The small molecule below binds the protein below.
Small molecule (SMILES): O=c1[nH]cnc2c1ncn2[C@@H]1O[C@H](COP(=O)(O)O)[C@@H](O)[C@H]1O

Sequence of chain 1.C:
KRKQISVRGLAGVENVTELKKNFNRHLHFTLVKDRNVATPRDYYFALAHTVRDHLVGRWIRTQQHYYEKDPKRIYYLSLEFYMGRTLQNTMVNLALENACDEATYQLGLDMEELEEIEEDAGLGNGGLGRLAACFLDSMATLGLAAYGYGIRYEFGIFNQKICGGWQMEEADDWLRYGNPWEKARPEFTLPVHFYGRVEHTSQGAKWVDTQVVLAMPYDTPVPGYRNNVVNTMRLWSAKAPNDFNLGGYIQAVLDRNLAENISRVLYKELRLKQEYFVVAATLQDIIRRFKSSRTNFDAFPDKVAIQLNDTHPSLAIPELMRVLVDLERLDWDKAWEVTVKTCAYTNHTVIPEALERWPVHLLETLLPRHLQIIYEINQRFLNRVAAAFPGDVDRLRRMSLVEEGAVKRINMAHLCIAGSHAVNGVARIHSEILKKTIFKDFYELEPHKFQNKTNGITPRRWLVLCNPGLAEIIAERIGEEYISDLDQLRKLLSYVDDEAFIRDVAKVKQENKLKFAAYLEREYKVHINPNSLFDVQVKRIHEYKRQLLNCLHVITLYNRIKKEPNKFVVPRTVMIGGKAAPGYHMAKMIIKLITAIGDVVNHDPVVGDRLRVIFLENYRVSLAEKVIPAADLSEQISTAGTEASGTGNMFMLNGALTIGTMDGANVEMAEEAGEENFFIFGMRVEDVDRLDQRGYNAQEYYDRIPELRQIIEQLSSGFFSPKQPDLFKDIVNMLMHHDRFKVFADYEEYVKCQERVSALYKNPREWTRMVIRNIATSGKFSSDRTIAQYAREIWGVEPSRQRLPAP

Binding-site contacts:
Ligand atom C2' contacts residue ASP42 of chain 1.D at 3.5 Å.
Ligand atom N3 contacts residue ASN44 of chain 1.D at 3.6 Å.
Ligand atom C3' contacts residue VAL45 of chain 1.D at 3.6 Å (hydrophobic).
Ligand atom O4' contacts residue GLN71 of chain 1.C at 3.2 Å.
Ligand atom O2' contacts residue ASP42 of chain 1.D at 2.8 Å (salt-bridge).
Ligand atom C5 contacts residue TYR75 of chain 1.C at 3.5 Å (hydrophobic).
Ligand atom C1' contacts residue TYR75 of chain 1.C at 4.0 Å (hydrophobic).
Ligand atom N1 contacts residue ASN44 of chain 1.D at 3.7 Å.
Ligand atom O6 contacts residue TYR75 of chain 1.C at 4.0 Å.
Ligand atom C2 contacts residue TYR75 of chain 1.C at 3.8 Å (hydrophobic).
Ligand atom C4' contacts residue GLN71 of chain 1.C at 3.5 Å.
Ligand atom C5' contacts residue TRP67 of chain 1.C at 3.9 Å (hydrophobic).
Ligand atom O1P contacts residue TYR75 of chain 1.C at 2.9 Å (h-bond).
Ligand atom N7 contacts residue TYR75 of chain 1.C at 3.6 Å.
Ligand atom C2 contacts residue ASN44 of chain 1.D at 3.2 Å.
Ligand atom P contacts residue ARG309 of chain 1.C at 3.6 Å.
Ligand atom N9 contacts residue TYR75 of chain 1.C at 3.4 Å.
Ligand atom O1P contacts residue ARG310 of chain 1.C at 3.0 Å (salt-bridge).
Ligand atom P contacts residue TYR75 of chain 1.C at 3.5 Å.
Ligand atom C4' contacts residue TRP67 of chain 1.C at 4.1 Å (hydrophobic).
Ligand atom O3P contacts residue ARG309 of chain 1.C at 2.7 Å (salt-bridge).
Ligand atom O3P contacts residue TYR75 of chain 1.C at 3.0 Å (h-bond).
Ligand atom C4 contacts residue TYR75 of chain 1.C at 3.4 Å (hydrophobic).
Ligand atom P contacts residue ARG310 of chain 1.C at 3.7 Å.
Ligand atom O2P contacts residue ARG309 of chain 1.C at 3.3 Å (salt-bridge).
Ligand atom O3' contacts residue TRP67 of chain 1.C at 4.0 Å.
Ligand atom N3 contacts residue GLN72 of chain 1.C at 3.7 Å.
Ligand atom N9 contacts residue VAL45 of chain 1.D at 4.1 Å.
Ligand atom C8 contacts residue TYR75 of chain 1.C at 3.3 Å (hydrophobic).
Ligand atom O3P contacts residue ARG310 of chain 1.C at 4.1 Å.
Ligand atom O2P contacts residue ARG310 of chain 1.C at 3.1 Å (salt-bridge).
Ligand atom C1' contacts residue GLN71 of chain 1.C at 3.8 Å.
Ligand atom C2' contacts residue VAL45 of chain 1.D at 3.6 Å (hydrophobic).
Ligand atom O3' contacts residue VAL45 of chain 1.D at 3.9 Å.
Ligand atom C6 contacts residue TYR75 of chain 1.C at 3.8 Å (hydrophobic).
Ligand atom N3 contacts residue TYR75 of chain 1.C at 4.0 Å.
Ligand atom O4' contacts residue TYR75 of chain 1.C at 3.6 Å.
Ligand atom N1 contacts residue TYR75 of chain 1.C at 3.8 Å.
Ligand atom C8 contacts residue VAL45 of chain 1.D at 3.8 Å (hydrophobic).
Ligand atom O2P contacts residue ARG242 of chain 1.C at 3.7 Å.

Sequence of chain 1.D:
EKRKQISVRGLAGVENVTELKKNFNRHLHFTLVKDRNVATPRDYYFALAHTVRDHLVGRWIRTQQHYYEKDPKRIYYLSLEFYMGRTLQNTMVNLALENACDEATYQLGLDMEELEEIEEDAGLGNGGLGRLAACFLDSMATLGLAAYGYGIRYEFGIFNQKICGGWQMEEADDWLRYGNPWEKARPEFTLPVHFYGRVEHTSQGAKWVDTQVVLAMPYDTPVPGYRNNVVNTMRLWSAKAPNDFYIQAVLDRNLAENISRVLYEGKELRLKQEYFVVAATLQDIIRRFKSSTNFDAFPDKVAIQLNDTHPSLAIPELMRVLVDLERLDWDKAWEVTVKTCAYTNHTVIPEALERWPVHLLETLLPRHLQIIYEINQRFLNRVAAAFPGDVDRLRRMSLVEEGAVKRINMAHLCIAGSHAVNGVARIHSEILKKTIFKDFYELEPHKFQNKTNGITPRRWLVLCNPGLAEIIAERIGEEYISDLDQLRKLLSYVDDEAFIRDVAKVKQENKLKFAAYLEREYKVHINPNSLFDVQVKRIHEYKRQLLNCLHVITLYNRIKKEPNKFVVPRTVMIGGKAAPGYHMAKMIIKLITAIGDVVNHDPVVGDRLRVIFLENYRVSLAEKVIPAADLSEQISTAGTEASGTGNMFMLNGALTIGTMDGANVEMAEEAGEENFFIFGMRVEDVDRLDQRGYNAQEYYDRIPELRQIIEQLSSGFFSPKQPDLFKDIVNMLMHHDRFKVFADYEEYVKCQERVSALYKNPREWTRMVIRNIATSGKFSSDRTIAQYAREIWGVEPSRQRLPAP